Sequence of chain 1.C:
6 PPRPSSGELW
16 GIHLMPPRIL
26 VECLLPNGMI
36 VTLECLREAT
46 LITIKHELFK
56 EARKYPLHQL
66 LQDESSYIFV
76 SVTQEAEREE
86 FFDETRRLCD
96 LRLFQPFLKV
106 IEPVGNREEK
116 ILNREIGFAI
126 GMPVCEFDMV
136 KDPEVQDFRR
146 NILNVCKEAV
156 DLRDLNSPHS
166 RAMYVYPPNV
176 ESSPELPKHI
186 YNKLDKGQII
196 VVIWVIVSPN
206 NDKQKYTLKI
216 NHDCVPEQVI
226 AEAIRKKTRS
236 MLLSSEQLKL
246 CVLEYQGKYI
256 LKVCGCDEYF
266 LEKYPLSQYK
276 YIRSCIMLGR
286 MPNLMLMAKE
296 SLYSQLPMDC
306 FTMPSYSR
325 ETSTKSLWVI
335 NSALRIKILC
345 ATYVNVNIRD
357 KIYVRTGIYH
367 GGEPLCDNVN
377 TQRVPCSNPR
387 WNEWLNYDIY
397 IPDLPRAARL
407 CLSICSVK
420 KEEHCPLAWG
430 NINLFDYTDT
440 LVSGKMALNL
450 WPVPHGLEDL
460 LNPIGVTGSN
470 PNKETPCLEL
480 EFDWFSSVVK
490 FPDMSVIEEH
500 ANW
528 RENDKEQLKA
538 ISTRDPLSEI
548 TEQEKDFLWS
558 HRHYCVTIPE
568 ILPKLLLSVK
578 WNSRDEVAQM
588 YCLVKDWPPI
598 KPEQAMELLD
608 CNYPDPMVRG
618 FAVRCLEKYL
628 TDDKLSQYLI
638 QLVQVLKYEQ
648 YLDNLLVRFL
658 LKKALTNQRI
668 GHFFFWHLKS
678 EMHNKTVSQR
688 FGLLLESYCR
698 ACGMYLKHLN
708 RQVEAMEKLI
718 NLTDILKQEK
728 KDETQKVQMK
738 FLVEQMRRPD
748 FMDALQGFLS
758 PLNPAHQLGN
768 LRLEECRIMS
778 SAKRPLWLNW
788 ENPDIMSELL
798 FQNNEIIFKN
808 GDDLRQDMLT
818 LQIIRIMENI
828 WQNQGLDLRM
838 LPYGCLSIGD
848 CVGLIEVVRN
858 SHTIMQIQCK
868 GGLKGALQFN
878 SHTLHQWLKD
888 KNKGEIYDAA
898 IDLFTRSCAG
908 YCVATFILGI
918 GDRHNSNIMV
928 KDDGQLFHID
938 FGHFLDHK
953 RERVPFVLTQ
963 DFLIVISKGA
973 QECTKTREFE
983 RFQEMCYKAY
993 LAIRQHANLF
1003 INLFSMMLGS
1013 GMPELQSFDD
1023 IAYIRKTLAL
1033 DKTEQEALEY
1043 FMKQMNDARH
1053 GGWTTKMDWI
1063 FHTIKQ

The protein below binds the small molecule below.
Small molecule (SMILES): Cc1cc([C@@H](C)Nc2ccccc2C(=O)O)c2oc(N3CCC(C)(C)CC3)c(C)c(=O)c2c1

Binding-site contacts:
Ligand atom C5 contacts residue ARG1051 of chain 1.C at 3.6 Å.
Ligand atom C14 contacts residue MET1047 of chain 1.C at 3.8 Å (hydrophobic).
Ligand atom O1 contacts residue ARG1051 of chain 1.C at 2.6 Å (salt-bridge).
Ligand atom O4 contacts residue CYS905 of chain 1.C at 3.2 Å (h-bond).
Ligand atom C1 contacts residue ARG1051 of chain 1.C at 3.3 Å.
Ligand atom C1 contacts residue MET1047 of chain 1.C at 3.8 Å (hydrophobic).
Ligand atom C15 contacts residue CYS909 of chain 1.C at 3.4 Å (hydrophobic).
Ligand atom C22 contacts residue PHE984 of chain 1.C at 3.8 Å (hydrophobic).
Ligand atom C5 contacts residue THR961 of chain 1.C at 3.6 Å.
Ligand atom O2 contacts residue ASN1048 of chain 1.C at 3.8 Å.
Ligand atom C10 contacts residue PHE958 of chain 1.C at 3.8 Å (hydrophobic).
Ligand atom C8 contacts residue CYS909 of chain 1.C at 3.6 Å (hydrophobic).
Ligand atom C18 contacts residue CYS909 of chain 1.C at 3.8 Å (hydrophobic).
Ligand atom C25 contacts residue MET1047 of chain 1.C at 3.8 Å (hydrophobic).
Ligand atom C5 contacts residue ALA1050 of chain 1.C at 3.8 Å (hydrophobic).
Ligand atom O4 contacts residue PHE958 of chain 1.C at 3.8 Å.
Ligand atom C24 contacts residue CYS909 of chain 1.C at 3.6 Å (hydrophobic).
Ligand atom C18 contacts residue PHE958 of chain 1.C at 3.7 Å (hydrophobic).
Ligand atom C3 contacts residue MET1047 of chain 1.C at 3.5 Å (hydrophobic).
Ligand atom C16 contacts residue PHE958 of chain 1.C at 3.9 Å (hydrophobic).
Ligand atom C23 contacts residue THR961 of chain 1.C at 3.8 Å.
Ligand atom O1 contacts residue GLN985 of chain 1.C at 3.6 Å (h-bond).
Ligand atom C13 contacts residue GLY918 of chain 1.C at 3.5 Å.
Ligand atom O2 contacts residue MET1047 of chain 1.C at 3.2 Å (h-bond).
Ligand atom C7 contacts residue CYS909 of chain 1.C at 3.5 Å (hydrophobic).
Ligand atom O3 contacts residue CYS909 of chain 1.C at 3.4 Å (h-bond).
Ligand atom C5 contacts residue MET1047 of chain 1.C at 3.8 Å (hydrophobic).
Ligand atom C14 contacts residue PHE913 of chain 1.C at 3.8 Å (hydrophobic).
Ligand atom C19 contacts residue CYS909 of chain 1.C at 3.8 Å (hydrophobic).
Ligand atom C17 contacts residue PHE958 of chain 1.C at 3.9 Å (hydrophobic).
Ligand atom O1 contacts residue PHE981 of chain 1.C at 3.3 Å.
Ligand atom C9 contacts residue PHE958 of chain 1.C at 3.5 Å (hydrophobic).
Ligand atom C20 contacts residue CYS905 of chain 1.C at 3.8 Å (hydrophobic).
Ligand atom C2 contacts residue MET1047 of chain 1.C at 3.5 Å (hydrophobic).
Ligand atom O4 contacts residue PHE964 of chain 1.C at 3.4 Å.
Ligand atom C25 contacts residue CYS988 of chain 1.C at 3.8 Å (hydrophobic).
Ligand atom O2 contacts residue ARG1051 of chain 1.C at 2.9 Å (salt-bridge).
Ligand atom C24 contacts residue MET1047 of chain 1.C at 3.5 Å (hydrophobic).
Ligand atom C17 contacts residue HIS935 of chain 1.C at 3.9 Å.
Ligand atom C16 contacts residue CYS909 of chain 1.C at 3.8 Å (hydrophobic).